Sequence of chain 1.A:
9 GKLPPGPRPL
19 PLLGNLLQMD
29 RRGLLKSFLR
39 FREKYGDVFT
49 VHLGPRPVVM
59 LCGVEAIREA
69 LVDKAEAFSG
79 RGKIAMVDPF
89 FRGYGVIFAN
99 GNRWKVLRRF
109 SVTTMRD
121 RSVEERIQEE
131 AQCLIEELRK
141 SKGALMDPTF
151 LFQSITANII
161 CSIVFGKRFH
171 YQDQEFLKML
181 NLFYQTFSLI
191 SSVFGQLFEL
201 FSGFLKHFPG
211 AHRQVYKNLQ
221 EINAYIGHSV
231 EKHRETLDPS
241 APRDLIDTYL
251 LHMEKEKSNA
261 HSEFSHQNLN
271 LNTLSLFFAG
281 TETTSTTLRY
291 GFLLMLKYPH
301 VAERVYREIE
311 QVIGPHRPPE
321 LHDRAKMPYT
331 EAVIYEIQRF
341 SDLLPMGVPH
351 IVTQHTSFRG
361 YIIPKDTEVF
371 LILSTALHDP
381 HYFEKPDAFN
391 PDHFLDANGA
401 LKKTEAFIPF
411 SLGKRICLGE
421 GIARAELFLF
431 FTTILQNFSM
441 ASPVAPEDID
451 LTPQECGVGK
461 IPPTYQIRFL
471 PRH

Binding-site contacts:
Ligand atom CAI contacts residue HEM1 of chain 1.B at 4.2 Å.
Ligand atom CAC contacts residue VAL348 of chain 1.A at 4.5 Å (hydrophobic).
Ligand atom CAA contacts residue PHE96 of chain 1.A at 3.8 Å (hydrophobic).
Ligand atom CAH contacts residue ALA279 of chain 1.A at 3.3 Å (hydrophobic).
Ligand atom CAD contacts residue ILE95 of chain 1.A at 4.2 Å (hydrophobic).
Ligand atom CAB contacts residue PHE278 of chain 1.A at 3.8 Å (hydrophobic).
Ligand atom CAD contacts residue HEM1 of chain 1.B at 3.1 Å.
Ligand atom CAI contacts residue THR283 of chain 1.A at 2.9 Å.
Ligand atom CAE contacts residue LEU344 of chain 1.A at 4.0 Å (hydrophobic).
Ligand atom CAJ contacts residue PHE187 of chain 1.A at 4.3 Å (hydrophobic).
Ligand atom CAJ contacts residue THR283 of chain 1.A at 4.0 Å.
Ligand atom NAK contacts residue HEM1 of chain 1.B at 2.4 Å.
Ligand atom CAM contacts residue THR283 of chain 1.A at 3.4 Å.
Ligand atom CAL contacts residue PHE187 of chain 1.A at 4.3 Å (hydrophobic).
Ligand atom CAC contacts residue ILE82 of chain 1.A at 4.0 Å (hydrophobic).
Ligand atom CAC contacts residue PHE96 of chain 1.A at 4.3 Å (hydrophobic).
Ligand atom CAD contacts residue ALA279 of chain 1.A at 3.1 Å (hydrophobic).
Ligand atom CAA contacts residue ILE82 of chain 1.A at 4.0 Å (hydrophobic).
Ligand atom CAH contacts residue THR283 of chain 1.A at 4.0 Å.
Ligand atom CAH contacts residue HEM1 of chain 1.B at 4.5 Å.
Ligand atom CAE contacts residue HEM1 of chain 1.B at 2.9 Å.
Ligand atom CAE contacts residue THR283 of chain 1.A at 3.0 Å.
Ligand atom CAI contacts residue LEU344 of chain 1.A at 4.0 Å (hydrophobic).
Ligand atom CAM contacts residue ALA279 of chain 1.A at 4.2 Å (hydrophobic).
Ligand atom CAH contacts residue ILE95 of chain 1.A at 4.0 Å (hydrophobic).
Ligand atom CAD contacts residue THR283 of chain 1.A at 4.1 Å.
Ligand atom NAK contacts residue THR283 of chain 1.A at 3.7 Å.
Ligand atom NAK contacts residue ALA279 of chain 1.A at 3.9 Å.
Ligand atom CAF contacts residue PHE278 of chain 1.A at 3.8 Å (hydrophobic).

This protein binds this small molecule.
Small molecule (SMILES): c1ccc(Cc2ccncc2)cc1